The protein below binds the small molecule below.
Small molecule (SMILES): O=C(O)C(=O)O

Sequence of chain 1.A:
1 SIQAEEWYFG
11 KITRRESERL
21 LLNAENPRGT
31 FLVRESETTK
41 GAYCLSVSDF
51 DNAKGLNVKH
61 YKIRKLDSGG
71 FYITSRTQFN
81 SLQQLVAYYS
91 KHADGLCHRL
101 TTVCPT

Binding-site contacts:
Ligand atom O6 contacts residue GLU37 of chain 1.A at 3.4 Å (salt-bridge).
Ligand atom C2 contacts residue SER36 of chain 1.A at 3.9 Å.
Ligand atom O4 contacts residue ARG14 of chain 1.A at 3.3 Å (salt-bridge).
Ligand atom O3 contacts residue ARG14 of chain 1.A at 2.9 Å (salt-bridge).
Ligand atom O5 contacts residue GLU35 of chain 1.A at 4.3 Å.
Ligand atom C2 contacts residue ARG14 of chain 1.A at 4.1 Å.
Ligand atom O3 contacts residue CYS44 of chain 1.A at 3.7 Å.
Ligand atom C2 contacts residue CYS44 of chain 1.A at 3.9 Å (hydrophobic).
Ligand atom O5 contacts residue ARG34 of chain 1.A at 2.8 Å (salt-bridge).
Ligand atom O5 contacts residue CYS44 of chain 1.A at 3.7 Å.
Ligand atom C2 contacts residue THR38 of chain 1.A at 3.5 Å.
Ligand atom C2 contacts residue GLU37 of chain 1.A at 3.9 Å.
Ligand atom C1 contacts residue CYS44 of chain 1.A at 3.6 Å (hydrophobic).
Ligand atom O3 contacts residue ARG34 of chain 1.A at 2.9 Å (salt-bridge).
Ligand atom O5 contacts residue ARG14 of chain 1.A at 4.5 Å.
Ligand atom O4 contacts residue THR38 of chain 1.A at 3.6 Å.
Ligand atom C1 contacts residue ARG34 of chain 1.A at 3.5 Å.
Ligand atom O6 contacts residue THR38 of chain 1.A at 2.6 Å (h-bond).
Ligand atom O6 contacts residue CYS44 of chain 1.A at 3.8 Å.
Ligand atom O5 contacts residue SER36 of chain 1.A at 3.5 Å.
Ligand atom C1 contacts residue GLU37 of chain 1.A at 3.6 Å.
Ligand atom O6 contacts residue SER36 of chain 1.A at 2.8 Å (h-bond).
Ligand atom O5 contacts residue THR38 of chain 1.A at 4.3 Å.
Ligand atom O5 contacts residue GLU37 of chain 1.A at 2.6 Å (salt-bridge).
Ligand atom C1 contacts residue ARG14 of chain 1.A at 4.0 Å.
Ligand atom O6 contacts residue LYS62 of chain 1.A at 4.2 Å.